Sequence of chain 1.A:
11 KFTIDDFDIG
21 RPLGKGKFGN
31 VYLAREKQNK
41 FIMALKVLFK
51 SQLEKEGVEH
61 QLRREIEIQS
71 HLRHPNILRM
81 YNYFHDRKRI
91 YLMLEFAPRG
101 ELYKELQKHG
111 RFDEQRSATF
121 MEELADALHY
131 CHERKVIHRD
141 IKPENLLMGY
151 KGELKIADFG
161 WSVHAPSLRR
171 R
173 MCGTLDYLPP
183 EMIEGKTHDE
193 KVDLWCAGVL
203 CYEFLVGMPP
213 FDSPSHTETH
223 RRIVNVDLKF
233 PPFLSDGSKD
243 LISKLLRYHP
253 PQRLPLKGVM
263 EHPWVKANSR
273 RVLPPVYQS

Binding-site contacts:
Ligand atom C18 contacts residue ALA44 of chain 1.A at 3.9 Å (hydrophobic).
Ligand atom C21 contacts residue LEU94 of chain 1.A at 3.9 Å (hydrophobic).
Ligand atom C9 contacts residue ALA97 of chain 1.A at 3.4 Å (hydrophobic).
Ligand atom C28 contacts residue VAL31 of chain 1.A at 3.7 Å (hydrophobic).
Ligand atom C8 contacts residue GLY100 of chain 1.A at 3.8 Å.
Ligand atom O32 contacts residue LYS46 of chain 1.A at 3.0 Å (salt-bridge).
Ligand atom C21 contacts residue VAL31 of chain 1.A at 3.8 Å (hydrophobic).
Ligand atom C15 contacts residue ALA97 of chain 1.A at 3.7 Å (hydrophobic).
Ligand atom C15 contacts residue LEU147 of chain 1.A at 3.8 Å (hydrophobic).
Ligand atom S23 contacts residue LEU23 of chain 1.A at 3.1 Å (h-bond).
Ligand atom C33 contacts residue ALA157 of chain 1.A at 3.5 Å (hydrophobic).
Ligand atom N19 contacts residue PHE96 of chain 1.A at 3.9 Å.
Ligand atom O32 contacts residue VAL31 of chain 1.A at 3.9 Å.
Ligand atom N19 contacts residue ALA97 of chain 1.A at 3.7 Å.
Ligand atom C9 contacts residue PHE96 of chain 1.A at 3.8 Å (hydrophobic).
Ligand atom C24 contacts residue GLU101 of chain 1.A at 3.5 Å.
Ligand atom N14 contacts residue PHE96 of chain 1.A at 3.7 Å.
Ligand atom C35 contacts residue LYS46 of chain 1.A at 3.5 Å.
Ligand atom C25 contacts residue LEU147 of chain 1.A at 3.6 Å (hydrophobic).
Ligand atom N20 contacts residue PHE96 of chain 1.A at 3.5 Å.
Ligand atom C10 contacts residue ALA97 of chain 1.A at 3.5 Å (hydrophobic).
Ligand atom N19 contacts residue ALA44 of chain 1.A at 3.5 Å.
Ligand atom C17 contacts residue LEU147 of chain 1.A at 3.6 Å (hydrophobic).
Ligand atom N14 contacts residue ALA97 of chain 1.A at 2.9 Å (h-bond).
Ligand atom C35 contacts residue ALA157 of chain 1.A at 3.4 Å (hydrophobic).
Ligand atom C31 contacts residue LYS46 of chain 1.A at 3.9 Å.
Ligand atom C3 contacts residue PRO98 of chain 1.A at 3.2 Å (hydrophobic).
Ligand atom C26 contacts residue GLU101 of chain 1.A at 3.2 Å.
Ligand atom C2 contacts residue ARG99 of chain 1.A at 3.7 Å.
Ligand atom N20 contacts residue GLU95 of chain 1.A at 3.4 Å (salt-bridge).
Ligand atom N20 contacts residue ALA97 of chain 1.A at 2.8 Å (h-bond).
Ligand atom C2 contacts residue PRO98 of chain 1.A at 3.3 Å (hydrophobic).
Ligand atom C34 contacts residue ALA157 of chain 1.A at 3.6 Å (hydrophobic).
Ligand atom C34 contacts residue ASP158 of chain 1.A at 3.8 Å.
Ligand atom N19 contacts residue GLU95 of chain 1.A at 3.0 Å (salt-bridge).
Ligand atom C9 contacts residue GLY100 of chain 1.A at 3.5 Å.
Ligand atom C25 contacts residue GLU101 of chain 1.A at 2.8 Å.
Ligand atom C26 contacts residue LEU147 of chain 1.A at 3.3 Å (hydrophobic).
Ligand atom C18 contacts residue LEU147 of chain 1.A at 3.7 Å (hydrophobic).
Ligand atom C34 contacts residue LYS46 of chain 1.A at 3.2 Å.

The small molecule below binds the protein below.
Small molecule (SMILES): Cc1cc(Nc2cc(N3CCN(C)CC3)nc(Sc3ccc(NC(=O)C4CC4)cc3)n2)[nH]n1